Binding-site contacts:
Ligand atom C5 contacts residue LEU100 of chain 28.A at 4.0 Å (hydrophobic).
Ligand atom N2 contacts residue MET214 of chain 28.A at 3.7 Å.
Ligand atom N5A contacts residue PHE179 of chain 28.A at 3.2 Å.
Ligand atom C4A contacts residue TYR144 of chain 28.A at 3.5 Å (hydrophobic).
Ligand atom CM4 contacts residue ALA166 of chain 28.A at 3.1 Å (hydrophobic).
Ligand atom N1A contacts residue MET124 of chain 28.A at 3.9 Å.
Ligand atom CM3 contacts residue TYR190 of chain 28.A at 3.8 Å (hydrophobic).
Ligand atom CM4 contacts residue VAL168 of chain 28.A at 3.9 Å (hydrophobic).
Ligand atom C5 contacts residue MET214 of chain 28.A at 3.7 Å (hydrophobic).
Ligand atom CM6 contacts residue TYR144 of chain 28.A at 3.7 Å (hydrophobic).
Ligand atom C1B contacts residue LEU181 of chain 28.A at 3.9 Å (hydrophobic).
Ligand atom C3 contacts residue LEU100 of chain 28.A at 3.7 Å (hydrophobic).
Ligand atom N3A contacts residue PHE179 of chain 28.A at 3.6 Å.
Ligand atom N1A contacts residue PHE179 of chain 28.A at 3.2 Å.
Ligand atom N2 contacts residue LEU100 of chain 28.A at 3.8 Å.
Ligand atom N5A contacts residue LEU217 of chain 28.A at 3.7 Å.
Ligand atom C3C contacts residue LEU181 of chain 28.A at 4.0 Å (hydrophobic).
Ligand atom C5B contacts residue TYR144 of chain 28.A at 3.7 Å (hydrophobic).
Ligand atom C4 contacts residue LEU100 of chain 28.A at 3.8 Å (hydrophobic).
Ligand atom C5B contacts residue LEU181 of chain 28.A at 3.6 Å (hydrophobic).
Ligand atom O1 contacts residue MET214 of chain 28.A at 3.2 Å.
Ligand atom CM6 contacts residue LEU184 of chain 28.A at 3.6 Å (hydrophobic).
Ligand atom C1B contacts residue ILE98 of chain 28.A at 3.6 Å (hydrophobic).
Ligand atom C6B contacts residue LEU181 of chain 28.A at 3.5 Å (hydrophobic).
Ligand atom C1C contacts residue MET214 of chain 28.A at 3.4 Å (hydrophobic).
Ligand atom C4 contacts residue TYR190 of chain 28.A at 3.8 Å (hydrophobic).
Ligand atom CM2 contacts residue ILE77 of chain 28.A at 3.9 Å (hydrophobic).
Ligand atom N2A contacts residue PHE179 of chain 28.A at 3.3 Å.
Ligand atom CM6 contacts residue LEU181 of chain 28.A at 3.8 Å (hydrophobic).
Ligand atom C4 contacts residue MET214 of chain 28.A at 4.0 Å (hydrophobic).
Ligand atom N3A contacts residue TYR144 of chain 28.A at 3.2 Å.
Ligand atom CM2 contacts residue ILE122 of chain 28.A at 3.9 Å (hydrophobic).
Ligand atom O1 contacts residue LEU100 of chain 28.A at 3.8 Å.
Ligand atom C6B contacts residue ILE98 of chain 28.A at 3.8 Å (hydrophobic).
Ligand atom CM4 contacts residue TYR142 of chain 28.A at 3.9 Å (hydrophobic).
Ligand atom O1B contacts residue ILE98 of chain 28.A at 3.1 Å.
Ligand atom N1A contacts residue LEU217 of chain 28.A at 3.4 Å.
Ligand atom N2A contacts residue TYR144 of chain 28.A at 4.0 Å.
Ligand atom C4A contacts residue PHE179 of chain 28.A at 3.5 Å (hydrophobic).
Ligand atom CM4 contacts residue TYR144 of chain 28.A at 3.8 Å (hydrophobic).

Sequence of chain 28.A:
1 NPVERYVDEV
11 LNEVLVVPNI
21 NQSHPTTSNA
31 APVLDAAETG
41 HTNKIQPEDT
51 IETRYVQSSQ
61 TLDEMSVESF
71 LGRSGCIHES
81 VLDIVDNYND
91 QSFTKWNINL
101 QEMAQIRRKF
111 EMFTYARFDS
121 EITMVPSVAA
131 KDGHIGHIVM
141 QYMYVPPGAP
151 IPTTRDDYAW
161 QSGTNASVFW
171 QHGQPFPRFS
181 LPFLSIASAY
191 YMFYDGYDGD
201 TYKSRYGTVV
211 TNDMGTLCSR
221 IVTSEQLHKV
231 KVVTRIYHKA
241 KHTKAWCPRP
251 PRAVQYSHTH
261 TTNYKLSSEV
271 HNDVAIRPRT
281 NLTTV

This small molecule binds to this protein.
Small molecule (SMILES): Cc1cc(CCCOc2c(C)cc(-n3nnc(C)n3)cc2C)on1